Sequence of chain 1.A:
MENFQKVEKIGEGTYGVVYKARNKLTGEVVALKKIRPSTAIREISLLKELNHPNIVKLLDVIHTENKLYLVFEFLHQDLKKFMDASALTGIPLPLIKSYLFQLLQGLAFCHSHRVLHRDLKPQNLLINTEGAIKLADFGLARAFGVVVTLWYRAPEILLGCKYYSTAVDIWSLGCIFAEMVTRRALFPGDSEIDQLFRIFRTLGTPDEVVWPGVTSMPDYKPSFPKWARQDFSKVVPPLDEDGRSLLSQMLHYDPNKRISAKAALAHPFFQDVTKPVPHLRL

Binding-site contacts:
Ligand atom N2 contacts residue VAL72 of chain 1.A at 4.0 Å.
Ligand atom O2 contacts residue LYS41 of chain 1.A at 3.8 Å.
Ligand atom C7 contacts residue ALA39 of chain 1.A at 3.4 Å (hydrophobic).
Ligand atom O3 contacts residue LEU91 of chain 1.A at 2.8 Å (h-bond).
Ligand atom C7 contacts residue GLU89 of chain 1.A at 3.9 Å.
Ligand atom C2 contacts residue ALA39 of chain 1.A at 3.8 Å (hydrophobic).
Ligand atom C8 contacts residue LEU91 of chain 1.A at 3.1 Å (hydrophobic).
Ligand atom O2 contacts residue VAL26 of chain 1.A at 3.7 Å.
Ligand atom O3 contacts residue GLU89 of chain 1.A at 3.9 Å.
Ligand atom N3 contacts residue LEU142 of chain 1.A at 3.7 Å.
Ligand atom C3 contacts residue LEU142 of chain 1.A at 3.6 Å (hydrophobic).
Ligand atom C8 contacts residue LEU142 of chain 1.A at 4.0 Å (hydrophobic).
Ligand atom N2 contacts residue LEU142 of chain 1.A at 3.6 Å.
Ligand atom C13 contacts residue ILE18 of chain 1.A at 4.0 Å (hydrophobic).
Ligand atom C13 contacts residue PHE90 of chain 1.A at 4.0 Å (hydrophobic).
Ligand atom C9 contacts residue LEU91 of chain 1.A at 3.6 Å (hydrophobic).
Ligand atom N2 contacts residue GLU89 of chain 1.A at 2.9 Å (salt-bridge).
Ligand atom C15 contacts residue ILE18 of chain 1.A at 3.9 Å (hydrophobic).
Ligand atom C13 contacts residue HIS92 of chain 1.A at 3.8 Å.
Ligand atom C14 contacts residue LEU91 of chain 1.A at 3.3 Å (hydrophobic).
Ligand atom C7 contacts residue LEU142 of chain 1.A at 3.5 Å (hydrophobic).
Ligand atom C7 contacts residue LEU91 of chain 1.A at 3.9 Å (hydrophobic).
Ligand atom O17 contacts residue ILE18 of chain 1.A at 3.6 Å.
Ligand atom C1 contacts residue VAL26 of chain 1.A at 3.9 Å (hydrophobic).
Ligand atom C10 contacts residue LYS97 of chain 1.A at 3.9 Å.
Ligand atom C11 contacts residue LYS97 of chain 1.A at 3.7 Å.
Ligand atom N3 contacts residue LEU91 of chain 1.A at 3.0 Å (h-bond).
Ligand atom C14 contacts residue HIS92 of chain 1.A at 3.5 Å.
Ligand atom O1 contacts residue VAL26 of chain 1.A at 3.8 Å.
Ligand atom C3 contacts residue ALA39 of chain 1.A at 3.9 Å (hydrophobic).
Ligand atom C8 contacts residue GLN93 of chain 1.A at 3.9 Å.
Ligand atom C9 contacts residue HIS92 of chain 1.A at 3.8 Å.
Ligand atom C4 contacts residue LEU142 of chain 1.A at 3.8 Å (hydrophobic).
Ligand atom N2 contacts residue ALA39 of chain 1.A at 3.4 Å.
Ligand atom N2 contacts residue PHE88 of chain 1.A at 3.9 Å.
Ligand atom O3 contacts residue PHE90 of chain 1.A at 3.3 Å.
Ligand atom O17 contacts residue GLU16 of chain 1.A at 3.4 Å (salt-bridge).
Ligand atom C14 contacts residue PHE90 of chain 1.A at 3.8 Å (hydrophobic).
Ligand atom N1 contacts residue VAL26 of chain 1.A at 3.6 Å.
Ligand atom O3 contacts residue ALA39 of chain 1.A at 3.8 Å.

This small molecule binds to this protein.
Small molecule (SMILES): NC(=O)c1cc([N+](=O)[O-])ccc1NCc1ccc(C(=O)O)cc1